Sequence of chain 1.B:
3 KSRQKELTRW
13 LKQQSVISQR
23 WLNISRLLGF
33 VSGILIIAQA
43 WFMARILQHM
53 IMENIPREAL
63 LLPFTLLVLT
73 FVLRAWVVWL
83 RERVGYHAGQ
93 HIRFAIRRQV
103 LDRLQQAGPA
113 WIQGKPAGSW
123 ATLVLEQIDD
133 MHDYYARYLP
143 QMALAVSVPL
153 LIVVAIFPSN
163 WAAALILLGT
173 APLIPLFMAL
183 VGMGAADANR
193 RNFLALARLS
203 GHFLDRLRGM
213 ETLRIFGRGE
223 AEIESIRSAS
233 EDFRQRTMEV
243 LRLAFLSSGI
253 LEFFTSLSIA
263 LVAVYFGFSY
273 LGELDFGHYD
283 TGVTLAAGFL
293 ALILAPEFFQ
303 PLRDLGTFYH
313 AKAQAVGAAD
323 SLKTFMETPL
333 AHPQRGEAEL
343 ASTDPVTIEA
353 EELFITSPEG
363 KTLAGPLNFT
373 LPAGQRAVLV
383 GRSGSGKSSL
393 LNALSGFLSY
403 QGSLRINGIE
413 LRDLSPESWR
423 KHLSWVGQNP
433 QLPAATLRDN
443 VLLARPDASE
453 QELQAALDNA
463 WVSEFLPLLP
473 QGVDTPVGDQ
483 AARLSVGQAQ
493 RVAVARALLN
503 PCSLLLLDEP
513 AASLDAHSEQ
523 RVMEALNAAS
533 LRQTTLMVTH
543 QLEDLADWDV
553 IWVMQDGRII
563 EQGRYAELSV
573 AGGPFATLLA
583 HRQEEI

A protein and the small-molecule ligand that binds it are described below.
Small molecule (SMILES): Nc1ncnc2c1ncn2[C@@H]1O[C@H](CO[P](=O)(O)O[P](=O)(O)NP(=O)(O)O)[C@@H](O)[C@H]1O

Binding-site contacts:
Ligand atom O4' contacts residue LYS363 of chain 1.B at 3.8 Å.
Ligand atom O3G contacts residue MG1 of chain 1.D at 3.8 Å.
Ligand atom C5' contacts residue SER391 of chain 1.B at 3.7 Å.
Ligand atom O2B contacts residue SER387 of chain 1.B at 4.0 Å.
Ligand atom PA contacts residue GLY388 of chain 1.B at 3.8 Å.
Ligand atom O5' contacts residue GLY388 of chain 1.B at 3.6 Å.
Ligand atom C2 contacts residue SER359 of chain 1.B at 3.5 Å.
Ligand atom PB contacts residue SER390 of chain 1.B at 4.0 Å.
Ligand atom PG contacts residue MG1 of chain 1.D at 3.7 Å.
Ligand atom PB contacts residue MG1 of chain 1.D at 3.7 Å.
Ligand atom N3 contacts residue LYS363 of chain 1.B at 3.0 Å (salt-bridge).
Ligand atom O1A contacts residue GLY388 of chain 1.B at 3.2 Å.
Ligand atom C2 contacts residue LYS363 of chain 1.B at 3.7 Å.
Ligand atom N1 contacts residue SER359 of chain 1.B at 3.4 Å.
Ligand atom O2G contacts residue SER385 of chain 1.B at 3.4 Å (h-bond).
Ligand atom PB contacts residue LYS389 of chain 1.B at 3.6 Å.
Ligand atom O1B contacts residue GLN430 of chain 1.B at 4.0 Å.
Ligand atom O4' contacts residue LEU365 of chain 1.B at 3.4 Å.
Ligand atom O1A contacts residue LYS389 of chain 1.B at 3.9 Å.
Ligand atom PG contacts residue LYS389 of chain 1.B at 3.5 Å.
Ligand atom O1G contacts residue MG1 of chain 1.D at 2.6 Å.
Ligand atom N3B contacts residue LYS389 of chain 1.B at 3.5 Å (salt-bridge).
Ligand atom N3 contacts residue LEU365 of chain 1.B at 3.4 Å.
Ligand atom O1G contacts residue GLN430 of chain 1.B at 3.1 Å (h-bond).
Ligand atom O3A contacts residue GLY388 of chain 1.B at 3.7 Å.
Ligand atom C2 contacts residue LEU365 of chain 1.B at 3.9 Å (hydrophobic).
Ligand atom O2B contacts residue LYS389 of chain 1.B at 2.7 Å (salt-bridge).
Ligand atom N9 contacts residue LEU365 of chain 1.B at 3.8 Å.
Ligand atom C4 contacts residue LEU365 of chain 1.B at 3.5 Å (hydrophobic).
Ligand atom O3G contacts residue LYS389 of chain 1.B at 2.4 Å (salt-bridge).
Ligand atom O1B contacts residue SER390 of chain 1.B at 2.7 Å (h-bond).
Ligand atom O2B contacts residue SER390 of chain 1.B at 3.5 Å (h-bond).
Ligand atom O2B contacts residue GLY388 of chain 1.B at 3.3 Å (h-bond).
Ligand atom O1A contacts residue SER390 of chain 1.B at 3.4 Å.
Ligand atom C1' contacts residue LYS363 of chain 1.B at 3.9 Å.
Ligand atom O1B contacts residue MG1 of chain 1.D at 2.6 Å.
Ligand atom N6 contacts residue ALA112 of chain 1.B at 3.5 Å (h-bond).
Ligand atom N3B contacts residue GLY386 of chain 1.B at 3.5 Å (h-bond).
Ligand atom O1A contacts residue SER391 of chain 1.B at 3.1 Å (h-bond).
Ligand atom C4 contacts residue LYS363 of chain 1.B at 4.0 Å.